Sequence of chain 1.F:
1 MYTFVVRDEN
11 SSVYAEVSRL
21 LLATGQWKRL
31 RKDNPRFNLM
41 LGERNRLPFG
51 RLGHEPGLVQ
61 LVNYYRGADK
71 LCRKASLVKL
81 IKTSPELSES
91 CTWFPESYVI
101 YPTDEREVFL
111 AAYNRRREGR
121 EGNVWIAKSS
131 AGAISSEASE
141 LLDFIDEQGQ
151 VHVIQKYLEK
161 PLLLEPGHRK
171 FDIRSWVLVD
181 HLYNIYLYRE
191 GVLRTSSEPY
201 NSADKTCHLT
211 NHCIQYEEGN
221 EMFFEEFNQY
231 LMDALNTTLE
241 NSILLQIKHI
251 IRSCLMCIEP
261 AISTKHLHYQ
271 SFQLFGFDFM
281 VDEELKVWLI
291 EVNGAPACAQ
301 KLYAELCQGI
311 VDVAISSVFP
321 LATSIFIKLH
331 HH

A small-molecule ligand and the protein it binds are described below.
Small molecule (SMILES): Nc1ncnc2c1ncn2[C@@H]1O[C@H](CO[P](=O)(O)O[P](=O)(O)CP(=O)(O)O)[C@@H](O)[C@H]1O

Binding-site contacts:
Ligand atom C2 contacts residue TYR157 of chain 1.F at 3.4 Å (hydrophobic).
Ligand atom N1 contacts residue LEU158 of chain 1.F at 3.2 Å (h-bond).
Ligand atom O2A contacts residue LYS74 of chain 1.F at 3.2 Å (salt-bridge).
Ligand atom O1B contacts residue LYS74 of chain 1.F at 3.4 Å (salt-bridge).
Ligand atom C2 contacts residue LYS170 of chain 1.F at 3.5 Å.
Ligand atom C1' contacts residue HIS208 of chain 1.F at 3.8 Å.
Ligand atom O3G contacts residue GLU291 of chain 1.F at 2.9 Å (salt-bridge).
Ligand atom N3 contacts residue TYR157 of chain 1.F at 3.3 Å.
Ligand atom C2 contacts residue MET280 of chain 1.F at 3.8 Å (hydrophobic).
Ligand atom O3' contacts residue ASP172 of chain 1.F at 2.7 Å (salt-bridge).
Ligand atom O3A contacts residue GLU291 of chain 1.F at 3.9 Å.
Ligand atom N6 contacts residue LYS156 of chain 1.F at 3.0 Å (salt-bridge).
Ligand atom PB contacts residue GLU291 of chain 1.F at 3.7 Å.
Ligand atom O2B contacts residue GLY132 of chain 1.F at 3.4 Å (h-bond).
Ligand atom O1G contacts residue ASP278 of chain 1.F at 3.4 Å (salt-bridge).
Ligand atom O2' contacts residue THR210 of chain 1.F at 3.2 Å.
Ligand atom C2' contacts residue ILE290 of chain 1.F at 3.9 Å (hydrophobic).
Ligand atom C4' contacts residue ASN211 of chain 1.F at 3.8 Å.
Ligand atom O1G contacts residue ASN293 of chain 1.F at 3.3 Å (h-bond).
Ligand atom O3' contacts residue THR210 of chain 1.F at 3.9 Å.
Ligand atom N1 contacts residue TYR157 of chain 1.F at 3.5 Å.
Ligand atom C1' contacts residue LEU209 of chain 1.F at 3.6 Å (hydrophobic).
Ligand atom O1G contacts residue ARG174 of chain 1.F at 3.9 Å.
Ligand atom O4' contacts residue LEU209 of chain 1.F at 3.1 Å.
Ligand atom O3G contacts residue ASP278 of chain 1.F at 2.8 Å (salt-bridge).
Ligand atom O2' contacts residue HIS208 of chain 1.F at 3.4 Å (h-bond).
Ligand atom PG contacts residue ASP278 of chain 1.F at 3.5 Å.
Ligand atom N3 contacts residue LYS170 of chain 1.F at 2.9 Å (salt-bridge).
Ligand atom C2 contacts residue LEU158 of chain 1.F at 3.8 Å (hydrophobic).
Ligand atom N3 contacts residue MET280 of chain 1.F at 3.7 Å.
Ligand atom PG contacts residue GLU291 of chain 1.F at 3.3 Å.
Ligand atom N6 contacts residue GLN155 of chain 1.F at 3.3 Å (h-bond).
Ligand atom N7 contacts residue GLN155 of chain 1.F at 3.6 Å.
Ligand atom C3' contacts residue ASP172 of chain 1.F at 3.9 Å.
Ligand atom O2G contacts residue ASN211 of chain 1.F at 3.6 Å.
Ligand atom O1B contacts residue GLU291 of chain 1.F at 2.8 Å (salt-bridge).
Ligand atom O2A contacts residue ILE290 of chain 1.F at 3.2 Å.
Ligand atom O2' contacts residue LYS170 of chain 1.F at 3.8 Å.
Ligand atom O1G contacts residue GLU291 of chain 1.F at 2.8 Å (salt-bridge).
Ligand atom C3' contacts residue ILE290 of chain 1.F at 3.7 Å (hydrophobic).